Binding-site contacts:
Ligand atom N2 contacts residue ASN131 of chain 1.C at 2.9 Å (h-bond).
Ligand atom C3 contacts residue ASN131 of chain 1.C at 3.8 Å.
Ligand atom O2 contacts residue THR133 of chain 1.C at 3.1 Å.
Ligand atom O5 contacts residue ASN131 of chain 1.C at 4.1 Å.
Ligand atom C4 contacts residue ASN131 of chain 1.C at 4.2 Å.
Ligand atom C1 contacts residue ASN131 of chain 1.C at 3.6 Å.
Ligand atom C1 contacts residue ASN131 of chain 1.C at 1.4 Å.
Ligand atom C2 contacts residue ASN131 of chain 1.C at 2.4 Å.
Ligand atom O7 contacts residue ASN131 of chain 1.C at 3.9 Å.
Ligand atom C2 contacts residue ASN131 of chain 1.C at 4.4 Å.
Ligand atom O5 contacts residue ASN131 of chain 1.C at 2.3 Å (h-bond).
Ligand atom C2 contacts residue THR133 of chain 1.C at 4.3 Å.
Ligand atom C7 contacts residue ASN131 of chain 1.C at 3.6 Å.
Ligand atom C5 contacts residue ASN131 of chain 1.C at 3.6 Å.
Ligand atom C8 contacts residue ASN212 of chain 1.C at 4.2 Å.
Ligand atom O6 contacts residue ASN131 of chain 1.C at 4.3 Å.

This small molecule binds to this protein.
Small molecule (SMILES): CC(=O)N[C@H]1[C@H](O[C@H]2[C@H](O)[C@@H](NC(C)=O)CO[C@@H]2CO[C@@H]2O[C@@H](C)[C@@H](O)[C@@H](O)[C@@H]2O)O[C@H](CO[C@@H]2O[C@@H](C)[C@@H](O)[C@@H](O)[C@@H]2O)[C@@H](O[C@@H]2O[C@H](CO)[C@@H](O)[C@H](O)[C@@H]2O)[C@@H]1O

Sequence of chain 1.C:
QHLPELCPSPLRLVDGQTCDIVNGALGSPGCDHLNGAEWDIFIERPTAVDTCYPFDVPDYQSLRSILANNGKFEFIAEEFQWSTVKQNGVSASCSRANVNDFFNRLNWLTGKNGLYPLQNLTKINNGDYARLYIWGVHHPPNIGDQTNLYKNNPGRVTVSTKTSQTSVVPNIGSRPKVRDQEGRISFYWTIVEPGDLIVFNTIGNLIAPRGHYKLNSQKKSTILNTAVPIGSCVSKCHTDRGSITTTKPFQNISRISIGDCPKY